Sequence of chain 1.A:
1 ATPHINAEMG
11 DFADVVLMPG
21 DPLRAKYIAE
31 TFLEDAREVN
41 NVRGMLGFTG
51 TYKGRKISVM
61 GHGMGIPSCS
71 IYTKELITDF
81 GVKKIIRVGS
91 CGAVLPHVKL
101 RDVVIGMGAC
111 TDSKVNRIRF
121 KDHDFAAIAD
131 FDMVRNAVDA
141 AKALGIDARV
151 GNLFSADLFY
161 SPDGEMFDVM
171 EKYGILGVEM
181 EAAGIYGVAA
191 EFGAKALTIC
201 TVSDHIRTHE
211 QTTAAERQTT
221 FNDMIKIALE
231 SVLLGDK

Binding-site contacts:
Ligand atom C3' contacts residue GLU181 of chain 1.C at 3.4 Å.
Ligand atom C5 contacts residue VAL178 of chain 1.C at 3.5 Å (hydrophobic).
Ligand atom O2' contacts residue SER90 of chain 1.C at 3.8 Å.
Ligand atom C6 contacts residue PHE159 of chain 1.C at 3.8 Å (hydrophobic).
Ligand atom N3 contacts residue GLU179 of chain 1.C at 3.6 Å.
Ligand atom C2' contacts residue MET180 of chain 1.C at 3.8 Å (hydrophobic).
Ligand atom C5' contacts residue HIS4 of chain 1.A at 3.5 Å.
Ligand atom O2' contacts residue MET180 of chain 1.C at 3.2 Å (h-bond).
Ligand atom N3 contacts residue PHE159 of chain 1.C at 3.8 Å.
Ligand atom C1' contacts residue SER90 of chain 1.C at 3.4 Å.
Ligand atom N7 contacts residue CYS91 of chain 1.C at 3.6 Å.
Ligand atom N7 contacts residue ASP204 of chain 1.C at 3.0 Å (salt-bridge).
Ligand atom C6 contacts residue VAL178 of chain 1.C at 3.5 Å (hydrophobic).
Ligand atom C2 contacts residue MET180 of chain 1.C at 3.6 Å (hydrophobic).
Ligand atom N1 contacts residue VAL178 of chain 1.C at 3.6 Å.
Ligand atom O2' contacts residue ARG87 of chain 1.C at 3.0 Å (salt-bridge).
Ligand atom N6 contacts residue ILE206 of chain 1.C at 3.1 Å.
Ligand atom O3' contacts residue MET64 of chain 1.C at 3.8 Å.
Ligand atom O5' contacts residue PHE159 of chain 1.C at 3.4 Å.
Ligand atom N6 contacts residue GLY92 of chain 1.C at 3.7 Å.
Ligand atom N8 contacts residue SER90 of chain 1.C at 2.7 Å (h-bond).
Ligand atom O3' contacts residue GLU181 of chain 1.C at 2.6 Å (salt-bridge).
Ligand atom C5 contacts residue GLY92 of chain 1.C at 3.9 Å.
Ligand atom C2' contacts residue GLU181 of chain 1.C at 3.6 Å.
Ligand atom C3' contacts residue MET180 of chain 1.C at 3.8 Å (hydrophobic).
Ligand atom O5' contacts residue HIS4 of chain 1.A at 2.7 Å (h-bond).
Ligand atom O5' contacts residue ARG43 of chain 1.A at 3.8 Å.
Ligand atom C5' contacts residue PHE159 of chain 1.C at 3.7 Å (hydrophobic).
Ligand atom C2 contacts residue VAL178 of chain 1.C at 3.8 Å (hydrophobic).
Ligand atom O2' contacts residue GLU181 of chain 1.C at 2.5 Å (salt-bridge).
Ligand atom N3 contacts residue MET180 of chain 1.C at 3.4 Å.
Ligand atom C2 contacts residue PHE159 of chain 1.C at 3.5 Å (hydrophobic).
Ligand atom O2' contacts residue GLU179 of chain 1.C at 3.4 Å.
Ligand atom N7 contacts residue GLY92 of chain 1.C at 3.6 Å.
Ligand atom O4' contacts residue SER90 of chain 1.C at 3.5 Å (h-bond).
Ligand atom C9 contacts residue SER90 of chain 1.C at 3.3 Å.
Ligand atom N1 contacts residue PHE159 of chain 1.C at 3.8 Å.
Ligand atom C4 contacts residue VAL178 of chain 1.C at 3.7 Å (hydrophobic).
Ligand atom N8 contacts residue CYS91 of chain 1.C at 3.7 Å.
Ligand atom N6 contacts residue ASP204 of chain 1.C at 3.0 Å (salt-bridge).

Sequence of chain 1.C:
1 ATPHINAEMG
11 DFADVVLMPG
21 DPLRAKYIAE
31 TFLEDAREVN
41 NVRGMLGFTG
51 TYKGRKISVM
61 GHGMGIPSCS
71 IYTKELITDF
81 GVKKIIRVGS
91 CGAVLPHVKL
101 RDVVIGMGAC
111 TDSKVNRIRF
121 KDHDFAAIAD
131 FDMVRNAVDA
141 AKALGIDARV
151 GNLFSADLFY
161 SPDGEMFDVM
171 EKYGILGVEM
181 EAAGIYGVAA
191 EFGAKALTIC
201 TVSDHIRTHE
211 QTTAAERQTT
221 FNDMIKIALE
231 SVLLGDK

This protein binds this small molecule.
Small molecule (SMILES): Nc1ncnc2c([C@@H]3O[C@H](CO)[C@@H](O)[C@H]3O)n[nH]c12